The small molecule below binds the protein below.
Small molecule (SMILES): O=C([O-])C(=O)/C=C/CC(=O)c1ccccc1

Binding-site contacts:
Ligand atom CB6 contacts residue VAL240 of chain 2.A at 3.7 Å (hydrophobic).
Ligand atom CB6 contacts residue ILE153 of chain 2.A at 3.4 Å (hydrophobic).
Ligand atom CA4 contacts residue GLY43 of chain 2.A at 3.5 Å.
Ligand atom OA2 contacts residue ALA46 of chain 2.A at 3.5 Å.
Ligand atom OA3 contacts residue MET171 of chain 2.A at 3.9 Å.
Ligand atom CA3 contacts residue PHE175 of chain 2.A at 2.4 Å (hydrophobic).
Ligand atom OA2 contacts residue GLY42 of chain 2.A at 3.1 Å (h-bond).
Ligand atom OA1 contacts residue ARG190 of chain 2.A at 2.9 Å (salt-bridge).
Ligand atom CA5 contacts residue ALA112 of chain 2.A at 3.8 Å (hydrophobic).
Ligand atom CA2 contacts residue PHE175 of chain 2.A at 2.5 Å (hydrophobic).
Ligand atom CA2 contacts residue TRP266 of chain 2.A at 3.8 Å (hydrophobic).
Ligand atom OA4 contacts residue GLY42 of chain 2.A at 2.7 Å (h-bond).
Ligand atom CA2 contacts residue ARG190 of chain 2.A at 3.6 Å.
Ligand atom OA3 contacts residue ARG190 of chain 2.A at 3.1 Å (salt-bridge).
Ligand atom OA2 contacts residue GLY43 of chain 2.A at 3.0 Å (h-bond).
Ligand atom CB4 contacts residue LEU213 of chain 2.A at 3.8 Å (hydrophobic).
Ligand atom CA1 contacts residue TRP266 of chain 2.A at 3.8 Å (hydrophobic).
Ligand atom CA4 contacts residue PHE175 of chain 2.A at 3.6 Å (hydrophobic).
Ligand atom CB1 contacts residue ALA112 of chain 2.A at 3.9 Å (hydrophobic).
Ligand atom CA3 contacts residue GLY43 of chain 2.A at 3.6 Å.
Ligand atom OA2 contacts residue GLY41 of chain 2.A at 2.8 Å.
Ligand atom CB3 contacts residue TRP216 of chain 2.A at 3.8 Å (hydrophobic).
Ligand atom CA6 contacts residue MET113 of chain 2.A at 3.8 Å (hydrophobic).
Ligand atom CB4 contacts residue GLY138 of chain 2.A at 3.8 Å.
Ligand atom OA3 contacts residue TRP266 of chain 2.A at 3.2 Å.
Ligand atom CB5 contacts residue ILE153 of chain 2.A at 3.2 Å (hydrophobic).
Ligand atom CA1 contacts residue GLY43 of chain 2.A at 3.6 Å.
Ligand atom CB5 contacts residue VAL240 of chain 2.A at 3.6 Å (hydrophobic).
Ligand atom CB3 contacts residue LEU213 of chain 2.A at 3.8 Å (hydrophobic).
Ligand atom OA4 contacts residue ALA112 of chain 2.A at 3.0 Å.
Ligand atom CA5 contacts residue LEU156 of chain 2.A at 3.8 Å (hydrophobic).
Ligand atom OA4 contacts residue MET113 of chain 2.A at 2.9 Å (h-bond).
Ligand atom OA4 contacts residue GLY41 of chain 2.A at 3.5 Å.
Ligand atom CA6 contacts residue ALA112 of chain 2.A at 3.3 Å (hydrophobic).
Ligand atom OA3 contacts residue PHE175 of chain 2.A at 2.1 Å.
Ligand atom OA1 contacts residue TRP266 of chain 2.A at 3.0 Å.
Ligand atom CA4 contacts residue GLY42 of chain 2.A at 3.4 Å.
Ligand atom CA1 contacts residue ARG190 of chain 2.A at 3.4 Å.
Ligand atom CA6 contacts residue GLY42 of chain 2.A at 3.6 Å.
Ligand atom CA2 contacts residue GLY43 of chain 2.A at 3.7 Å.

Sequence of chain 2.A:
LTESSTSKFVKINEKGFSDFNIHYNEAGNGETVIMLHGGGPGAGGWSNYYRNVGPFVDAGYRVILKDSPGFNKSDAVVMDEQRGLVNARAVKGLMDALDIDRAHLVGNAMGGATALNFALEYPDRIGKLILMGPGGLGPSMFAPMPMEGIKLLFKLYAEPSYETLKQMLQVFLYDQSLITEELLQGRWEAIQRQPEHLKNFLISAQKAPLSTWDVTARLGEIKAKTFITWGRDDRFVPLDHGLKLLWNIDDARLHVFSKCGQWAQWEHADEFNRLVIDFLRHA